A protein and the small-molecule ligand that binds it are described below.
Small molecule (SMILES): CC(=O)N[C@@H]1[C@@H](O)[C@H](O)[C@@H](CO)O[C@H]1O

Sequence of chain 1.B:
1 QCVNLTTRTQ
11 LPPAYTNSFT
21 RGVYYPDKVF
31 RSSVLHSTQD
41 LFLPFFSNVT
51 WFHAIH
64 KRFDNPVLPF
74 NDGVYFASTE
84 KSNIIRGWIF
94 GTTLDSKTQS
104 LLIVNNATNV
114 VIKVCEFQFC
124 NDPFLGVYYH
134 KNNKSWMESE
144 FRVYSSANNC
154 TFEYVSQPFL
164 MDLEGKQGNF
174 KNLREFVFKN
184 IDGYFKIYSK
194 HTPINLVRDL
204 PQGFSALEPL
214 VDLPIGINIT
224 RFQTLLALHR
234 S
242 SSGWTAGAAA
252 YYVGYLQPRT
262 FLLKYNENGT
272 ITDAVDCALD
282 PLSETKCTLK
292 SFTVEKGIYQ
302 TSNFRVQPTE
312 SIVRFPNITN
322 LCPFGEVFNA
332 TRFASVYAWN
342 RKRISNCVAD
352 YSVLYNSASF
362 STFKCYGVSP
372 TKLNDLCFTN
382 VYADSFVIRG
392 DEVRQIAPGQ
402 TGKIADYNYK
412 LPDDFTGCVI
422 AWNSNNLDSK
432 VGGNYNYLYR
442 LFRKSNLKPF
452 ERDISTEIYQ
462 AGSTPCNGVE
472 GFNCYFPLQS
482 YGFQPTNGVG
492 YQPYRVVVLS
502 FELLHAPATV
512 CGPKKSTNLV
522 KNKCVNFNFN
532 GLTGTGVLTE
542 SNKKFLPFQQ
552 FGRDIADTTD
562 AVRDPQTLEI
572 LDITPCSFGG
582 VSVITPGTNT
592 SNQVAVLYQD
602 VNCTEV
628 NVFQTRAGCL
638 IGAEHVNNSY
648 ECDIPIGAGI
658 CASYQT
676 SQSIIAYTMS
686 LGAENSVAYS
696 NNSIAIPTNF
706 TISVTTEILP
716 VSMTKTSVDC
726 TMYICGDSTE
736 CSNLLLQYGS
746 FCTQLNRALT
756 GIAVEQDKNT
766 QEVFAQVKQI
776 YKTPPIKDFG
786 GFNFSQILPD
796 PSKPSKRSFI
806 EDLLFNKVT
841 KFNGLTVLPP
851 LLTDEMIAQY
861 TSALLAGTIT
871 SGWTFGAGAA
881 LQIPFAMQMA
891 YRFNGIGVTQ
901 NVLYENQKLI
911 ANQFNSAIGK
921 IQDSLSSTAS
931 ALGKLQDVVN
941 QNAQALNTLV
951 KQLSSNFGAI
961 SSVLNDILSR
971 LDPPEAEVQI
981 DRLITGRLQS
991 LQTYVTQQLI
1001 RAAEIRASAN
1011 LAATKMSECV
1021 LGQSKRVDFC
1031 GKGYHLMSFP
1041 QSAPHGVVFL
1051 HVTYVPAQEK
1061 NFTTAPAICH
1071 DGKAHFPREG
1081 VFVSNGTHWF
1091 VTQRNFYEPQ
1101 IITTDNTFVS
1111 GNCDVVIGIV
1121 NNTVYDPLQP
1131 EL

Binding-site contacts:
Ligand atom N2 contacts residue ASN603 of chain 1.B at 2.9 Å (h-bond).
Ligand atom O7 contacts residue ASN603 of chain 1.B at 4.3 Å.
Ligand atom C3 contacts residue ASN603 of chain 1.B at 3.8 Å.
Ligand atom O5 contacts residue ASN603 of chain 1.B at 2.4 Å (h-bond).
Ligand atom C2 contacts residue ASN603 of chain 1.B at 2.5 Å.
Ligand atom C5 contacts residue ASN603 of chain 1.B at 3.7 Å.
Ligand atom C4 contacts residue ASN603 of chain 1.B at 4.3 Å.
Ligand atom C7 contacts residue ASN603 of chain 1.B at 3.8 Å.
Ligand atom C1 contacts residue ASN603 of chain 1.B at 1.4 Å.